Binding-site contacts:
Ligand atom C5 contacts residue ASN590 of chain 1.C at 3.7 Å.
Ligand atom C4 contacts residue ASN590 of chain 1.C at 4.2 Å.
Ligand atom C7 contacts residue ASN590 of chain 1.C at 3.9 Å.
Ligand atom C1 contacts residue ASN590 of chain 1.C at 1.4 Å.
Ligand atom C3 contacts residue ASN590 of chain 1.C at 3.8 Å.
Ligand atom O5 contacts residue ASN590 of chain 1.C at 2.4 Å (h-bond).
Ligand atom N2 contacts residue ASN590 of chain 1.C at 2.9 Å (h-bond).
Ligand atom O7 contacts residue ASN590 of chain 1.C at 4.5 Å.
Ligand atom C2 contacts residue ASN590 of chain 1.C at 2.5 Å.

A protein and the small-molecule ligand that binds it are described below.
Small molecule (SMILES): CC(=O)N[C@@H]1[C@@H](O)[C@H](O)[C@@H](CO)O[C@H]1O

Sequence of chain 1.C:
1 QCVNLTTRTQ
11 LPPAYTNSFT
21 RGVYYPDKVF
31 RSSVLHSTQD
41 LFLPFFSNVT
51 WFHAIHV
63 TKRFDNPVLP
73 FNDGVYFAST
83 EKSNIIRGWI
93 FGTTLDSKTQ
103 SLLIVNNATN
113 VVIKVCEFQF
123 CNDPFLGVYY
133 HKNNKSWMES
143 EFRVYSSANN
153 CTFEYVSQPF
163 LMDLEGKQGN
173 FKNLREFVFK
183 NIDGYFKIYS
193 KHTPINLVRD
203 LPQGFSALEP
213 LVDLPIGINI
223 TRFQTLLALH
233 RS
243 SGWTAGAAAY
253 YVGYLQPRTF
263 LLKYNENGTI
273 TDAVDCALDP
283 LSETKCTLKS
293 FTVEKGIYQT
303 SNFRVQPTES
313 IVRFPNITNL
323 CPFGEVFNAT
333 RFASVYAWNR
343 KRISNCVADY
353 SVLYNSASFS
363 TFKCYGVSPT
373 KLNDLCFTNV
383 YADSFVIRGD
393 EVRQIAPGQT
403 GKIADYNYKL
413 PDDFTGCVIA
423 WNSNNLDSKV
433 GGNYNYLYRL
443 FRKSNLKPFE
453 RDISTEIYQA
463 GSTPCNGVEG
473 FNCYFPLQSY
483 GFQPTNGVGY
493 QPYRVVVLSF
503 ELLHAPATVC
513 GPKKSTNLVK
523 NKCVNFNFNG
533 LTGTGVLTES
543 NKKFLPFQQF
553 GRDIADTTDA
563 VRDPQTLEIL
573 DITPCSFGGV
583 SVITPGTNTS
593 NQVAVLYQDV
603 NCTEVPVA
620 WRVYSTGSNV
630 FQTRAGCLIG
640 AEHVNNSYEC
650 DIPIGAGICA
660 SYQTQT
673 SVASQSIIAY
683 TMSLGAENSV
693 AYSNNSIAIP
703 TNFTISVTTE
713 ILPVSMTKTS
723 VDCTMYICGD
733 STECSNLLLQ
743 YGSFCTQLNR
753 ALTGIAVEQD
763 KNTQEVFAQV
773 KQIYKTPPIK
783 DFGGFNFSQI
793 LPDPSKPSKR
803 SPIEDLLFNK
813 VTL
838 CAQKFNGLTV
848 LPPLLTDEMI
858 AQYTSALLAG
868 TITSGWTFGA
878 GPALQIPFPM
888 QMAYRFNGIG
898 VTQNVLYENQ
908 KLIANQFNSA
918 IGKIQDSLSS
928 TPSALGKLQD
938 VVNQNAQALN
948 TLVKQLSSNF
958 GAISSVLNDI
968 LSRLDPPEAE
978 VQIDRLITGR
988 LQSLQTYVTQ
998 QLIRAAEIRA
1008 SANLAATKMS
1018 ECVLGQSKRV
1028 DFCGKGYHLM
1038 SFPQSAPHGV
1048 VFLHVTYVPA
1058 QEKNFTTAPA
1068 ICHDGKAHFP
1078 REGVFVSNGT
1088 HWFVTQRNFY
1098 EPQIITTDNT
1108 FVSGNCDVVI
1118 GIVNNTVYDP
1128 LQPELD